The protein below binds the small molecule below.
Small molecule (SMILES): Cc1c(O)cccc1OCc1cccc(CO[N+](=O)[O-])n1

Sequence of chain 1.A:
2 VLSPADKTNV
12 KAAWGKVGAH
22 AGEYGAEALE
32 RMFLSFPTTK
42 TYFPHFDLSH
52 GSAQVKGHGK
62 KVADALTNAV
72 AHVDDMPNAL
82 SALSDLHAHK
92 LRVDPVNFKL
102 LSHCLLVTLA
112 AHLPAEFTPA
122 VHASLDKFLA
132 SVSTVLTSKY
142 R

Binding-site contacts:
Ligand atom C5 contacts residue THR135 of chain 1.A at 3.9 Å.
Ligand atom C1 contacts residue VZN1 of chain 1.L at 3.9 Å.
Ligand atom C5 contacts residue SER132 of chain 1.A at 3.9 Å.
Ligand atom C6 contacts residue SER132 of chain 1.A at 3.5 Å.
Ligand atom C1 contacts residue THR135 of chain 1.C at 3.9 Å.
Ligand atom C4 contacts residue THR135 of chain 1.C at 3.8 Å.
Ligand atom O21 contacts residue ASP75 of chain 1.A at 3.7 Å.
Ligand atom C3 contacts residue VAL2 of chain 1.A at 3.0 Å (hydrophobic).
Ligand atom C11 contacts residue VZN1 of chain 1.L at 3.8 Å.
Ligand atom N16 contacts residue SER132 of chain 1.A at 3.4 Å (h-bond).
Ligand atom C13 contacts residue VAL2 of chain 1.C at 3.7 Å (hydrophobic).
Ligand atom O21 contacts residue VAL74 of chain 1.A at 3.5 Å (h-bond).
Ligand atom C6 contacts residue THR135 of chain 1.A at 3.4 Å.
Ligand atom C7 contacts residue SER132 of chain 1.A at 3.8 Å.
Ligand atom C6 contacts residue ALA131 of chain 1.A at 3.9 Å (hydrophobic).
Ligand atom C12 contacts residue VAL2 of chain 1.C at 3.9 Å (hydrophobic).
Ligand atom O18 contacts residue ASP75 of chain 1.A at 3.1 Å (salt-bridge).
Ligand atom C16 contacts residue MET77 of chain 1.A at 3.5 Å (hydrophobic).
Ligand atom C13 contacts residue VZN1 of chain 1.L at 3.9 Å.
Ligand atom O8 contacts residue SER139 of chain 1.C at 3.5 Å (h-bond).
Ligand atom N17 contacts residue ASP75 of chain 1.A at 3.9 Å.
Ligand atom C3 contacts residue THR135 of chain 1.C at 3.5 Å.
Ligand atom O8 contacts residue LYS128 of chain 1.A at 3.5 Å.
Ligand atom N17 contacts residue VAL74 of chain 1.A at 3.9 Å.
Ligand atom C10 contacts residue SER132 of chain 1.A at 3.3 Å.
Ligand atom O18 contacts residue ASP76 of chain 1.A at 3.5 Å.
Ligand atom C12 contacts residue VZN1 of chain 1.L at 3.4 Å.
Ligand atom C7 contacts residue VAL2 of chain 1.A at 3.7 Å (hydrophobic).
Ligand atom C5 contacts residue ALA131 of chain 1.A at 3.8 Å (hydrophobic).
Ligand atom C2 contacts residue THR135 of chain 1.C at 3.4 Å.
Ligand atom O9 contacts residue VZN1 of chain 1.L at 3.6 Å.
Ligand atom O8 contacts residue VAL2 of chain 1.A at 2.6 Å (h-bond).
Ligand atom C11 contacts residue SER132 of chain 1.A at 3.8 Å.
Ligand atom C7 contacts residue THR135 of chain 1.C at 3.6 Å.
Ligand atom C1 contacts residue VAL2 of chain 1.A at 1.4 Å (hydrophobic).
Ligand atom C2 contacts residue VAL2 of chain 1.A at 2.5 Å (hydrophobic).
Ligand atom C6 contacts residue THR135 of chain 1.C at 3.9 Å.
Ligand atom O9 contacts residue SER132 of chain 1.A at 3.9 Å.
Ligand atom C14 contacts residue PRO78 of chain 1.A at 4.0 Å (hydrophobic).
Ligand atom O18 contacts residue MET77 of chain 1.A at 3.8 Å.

Sequence of chain 1.C:
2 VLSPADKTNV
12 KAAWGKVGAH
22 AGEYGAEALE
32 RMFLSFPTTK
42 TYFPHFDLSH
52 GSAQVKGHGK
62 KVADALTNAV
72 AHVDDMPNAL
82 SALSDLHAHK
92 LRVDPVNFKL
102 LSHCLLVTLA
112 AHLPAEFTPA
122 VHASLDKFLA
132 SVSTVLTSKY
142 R